Sequence of chain 1.DA:
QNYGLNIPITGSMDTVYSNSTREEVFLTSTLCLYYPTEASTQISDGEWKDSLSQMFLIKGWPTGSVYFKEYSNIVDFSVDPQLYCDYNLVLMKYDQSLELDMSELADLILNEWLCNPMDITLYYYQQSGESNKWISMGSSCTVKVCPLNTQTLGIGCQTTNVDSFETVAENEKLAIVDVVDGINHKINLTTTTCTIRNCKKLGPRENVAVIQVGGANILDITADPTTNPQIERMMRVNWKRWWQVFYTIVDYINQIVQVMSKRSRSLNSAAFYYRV

The small molecule below binds the protein below.
Small molecule (SMILES): CC(=O)N[C@@H]1[C@@H](O)[C@H](O)[C@@H](CO)O[C@H]1O

Binding-site contacts:
Ligand atom C1 contacts residue ASN238 of chain 1.DA at 1.4 Å.
Ligand atom N2 contacts residue THR240 of chain 1.DA at 4.0 Å.
Ligand atom O6 contacts residue VAL212 of chain 1.DA at 3.3 Å.
Ligand atom O5 contacts residue VAL212 of chain 1.DA at 3.5 Å.
Ligand atom O7 contacts residue ASN238 of chain 1.DA at 3.8 Å.
Ligand atom O5 contacts residue ASN238 of chain 1.DA at 2.4 Å (h-bond).
Ligand atom N2 contacts residue LEU239 of chain 1.DA at 4.3 Å.
Ligand atom C8 contacts residue LEU239 of chain 1.DA at 3.8 Å (hydrophobic).
Ligand atom C2 contacts residue ASN238 of chain 1.DA at 2.5 Å.
Ligand atom C4 contacts residue ASN238 of chain 1.DA at 4.3 Å.
Ligand atom C6 contacts residue VAL212 of chain 1.DA at 4.3 Å (hydrophobic).
Ligand atom N2 contacts residue ASN238 of chain 1.DA at 3.0 Å (h-bond).
Ligand atom C8 contacts residue THR171 of chain 1.DA at 4.4 Å.
Ligand atom C1 contacts residue VAL212 of chain 1.DA at 4.1 Å (hydrophobic).
Ligand atom O7 contacts residue THR171 of chain 1.DA at 4.5 Å.
Ligand atom C8 contacts residue THR241 of chain 1.DA at 3.8 Å.
Ligand atom C7 contacts residue ASN238 of chain 1.DA at 3.6 Å.
Ligand atom C3 contacts residue ASN238 of chain 1.DA at 3.8 Å.
Ligand atom C8 contacts residue THR240 of chain 1.DA at 4.0 Å.
Ligand atom C5 contacts residue ASN238 of chain 1.DA at 3.7 Å.